Binding-site contacts:
Ligand atom C7 contacts residue LEU171 of chain 1.B at 3.7 Å (hydrophobic).
Ligand atom C8 contacts residue GLU118 of chain 1.B at 3.5 Å.
Ligand atom C8 contacts residue ALA60 of chain 1.B at 3.6 Å (hydrophobic).
Ligand atom F1 contacts residue ARG119 of chain 1.B at 3.3 Å.
Ligand atom N2 contacts residue LYS62 of chain 1.B at 3.4 Å.
Ligand atom F1 contacts residue PRO120 of chain 1.B at 3.8 Å.
Ligand atom C13 contacts residue LYS62 of chain 1.B at 3.7 Å.
Ligand atom F1 contacts residue ALA123 of chain 1.B at 3.7 Å.
Ligand atom C13 contacts residue ASP183 of chain 1.B at 3.1 Å.
Ligand atom C19 contacts residue PO41 of chain 1.E at 3.0 Å.
Ligand atom S contacts residue GLU118 of chain 1.B at 3.4 Å (salt-bridge).
Ligand atom C15 contacts residue VAL47 of chain 1.B at 3.8 Å (hydrophobic).
Ligand atom C3 contacts residue ALA123 of chain 1.B at 3.5 Å (hydrophobic).
Ligand atom C18 contacts residue GLU168 of chain 1.B at 3.6 Å.
Ligand atom N2 contacts residue ASP183 of chain 1.B at 3.4 Å.
Ligand atom N3 contacts residue GLU168 of chain 1.B at 2.7 Å (salt-bridge).
Ligand atom C11 contacts residue VAL47 of chain 1.B at 3.8 Å (hydrophobic).
Ligand atom C10 contacts residue ILE182 of chain 1.B at 3.7 Å (hydrophobic).
Ligand atom C18 contacts residue ASP125 of chain 1.B at 3.7 Å.
Ligand atom C2 contacts residue ALA123 of chain 1.B at 3.4 Å (hydrophobic).
Ligand atom C6 contacts residue LEU171 of chain 1.B at 3.6 Å (hydrophobic).
Ligand atom N2 contacts residue GLU84 of chain 1.B at 3.9 Å.
Ligand atom C17 contacts residue PO41 of chain 1.E at 2.9 Å.
Ligand atom C16 contacts residue PO41 of chain 1.E at 3.8 Å.
Ligand atom C5 contacts residue LEU171 of chain 1.B at 3.8 Å (hydrophobic).
Ligand atom C18 contacts residue PO41 of chain 1.E at 3.0 Å.
Ligand atom C12 contacts residue LYS62 of chain 1.B at 3.9 Å.
Ligand atom C14 contacts residue PHE44 of chain 1.B at 3.4 Å (hydrophobic).
Ligand atom C16 contacts residue PHE44 of chain 1.B at 3.6 Å (hydrophobic).
Ligand atom C19 contacts residue GLU168 of chain 1.B at 3.5 Å.
Ligand atom O2 contacts residue LEU117 of chain 1.B at 3.3 Å.
Ligand atom N1 contacts residue ILE182 of chain 1.B at 3.8 Å.
Ligand atom N3 contacts residue PO41 of chain 1.E at 2.8 Å (h-bond).
Ligand atom S contacts residue ALA60 of chain 1.B at 3.6 Å.
Ligand atom C13 contacts residue PHE44 of chain 1.B at 3.4 Å (hydrophobic).
Ligand atom C18 contacts residue ILE182 of chain 1.B at 3.9 Å (hydrophobic).
Ligand atom C1 contacts residue LEU171 of chain 1.B at 3.9 Å (hydrophobic).
Ligand atom S contacts residue LEU171 of chain 1.B at 3.5 Å.
Ligand atom O2 contacts residue ILE182 of chain 1.B at 3.7 Å.
Ligand atom C12 contacts residue ASP183 of chain 1.B at 3.8 Å.

Sequence of chain 1.B:
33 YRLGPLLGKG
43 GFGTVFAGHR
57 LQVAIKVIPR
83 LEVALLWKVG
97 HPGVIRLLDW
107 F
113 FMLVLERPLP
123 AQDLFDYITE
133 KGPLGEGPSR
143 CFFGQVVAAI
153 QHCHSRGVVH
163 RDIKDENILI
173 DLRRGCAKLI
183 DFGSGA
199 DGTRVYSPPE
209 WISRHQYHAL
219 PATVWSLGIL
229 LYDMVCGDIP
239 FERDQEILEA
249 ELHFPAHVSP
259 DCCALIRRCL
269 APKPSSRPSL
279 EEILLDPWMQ

The protein below binds the small molecule below.
Small molecule (SMILES): O=C(Nc1cnccc1O[C@H]1CCNC1)c1csc(-c2c(F)cccc2F)n1